The small molecule below binds the protein below.
Small molecule (SMILES): CCCCCCCCCCC(CCCCCCCCCC)(CO[C@H]1O[C@@H](CO)[C@H](O[C@@H]2O[C@@H](CO)[C@H](O)[C@@H](O)[C@@H]2O)[C@@H](O)[C@@H]1O)CO[C@H]1O[C@@H](CO)[C@H](O[C@@H]2O[C@@H](CO)[C@H](O)[C@@H](O)[C@@H]2O)[C@@H](O)[C@H]1O

Sequence of chain 1.B:
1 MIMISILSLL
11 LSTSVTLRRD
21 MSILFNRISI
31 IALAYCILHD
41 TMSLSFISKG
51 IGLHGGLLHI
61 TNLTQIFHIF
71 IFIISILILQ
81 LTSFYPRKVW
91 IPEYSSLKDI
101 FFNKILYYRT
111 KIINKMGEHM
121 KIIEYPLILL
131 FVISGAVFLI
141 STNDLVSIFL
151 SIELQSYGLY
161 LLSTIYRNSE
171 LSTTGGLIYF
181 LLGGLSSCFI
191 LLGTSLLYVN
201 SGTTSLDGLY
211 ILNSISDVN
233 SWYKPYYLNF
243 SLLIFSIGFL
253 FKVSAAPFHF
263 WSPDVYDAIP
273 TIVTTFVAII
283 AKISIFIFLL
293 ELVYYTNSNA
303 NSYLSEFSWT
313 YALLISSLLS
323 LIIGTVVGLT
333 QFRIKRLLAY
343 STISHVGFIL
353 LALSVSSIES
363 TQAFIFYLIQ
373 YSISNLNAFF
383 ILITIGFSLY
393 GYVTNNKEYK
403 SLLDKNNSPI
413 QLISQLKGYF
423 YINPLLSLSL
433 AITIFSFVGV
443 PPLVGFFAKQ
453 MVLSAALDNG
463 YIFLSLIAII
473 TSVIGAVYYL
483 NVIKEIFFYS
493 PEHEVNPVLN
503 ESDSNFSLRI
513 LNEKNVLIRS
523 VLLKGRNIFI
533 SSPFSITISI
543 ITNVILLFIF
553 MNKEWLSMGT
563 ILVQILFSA

Binding-site contacts:
Ligand atom CBI contacts residue ILE53 of chain 1.S at 3.6 Å (hydrophobic).
Ligand atom O3 contacts residue LEU44 of chain 1.B at 3.2 Å (h-bond).
Ligand atom CAY contacts residue TRP557 of chain 1.B at 3.8 Å (hydrophobic).
Ligand atom O6 contacts residue MET560 of chain 1.B at 3.0 Å (h-bond).
Ligand atom CCH contacts residue LYS56 of chain 1.S at 3.8 Å.
Ligand atom OAN contacts residue LYS56 of chain 1.S at 3.7 Å.
Ligand atom OAL contacts residue TRP49 of chain 1.S at 3.8 Å.
Ligand atom CBA contacts residue TRP557 of chain 1.B at 3.7 Å (hydrophobic).
Ligand atom CAA contacts residue TRP8 of chain 1.S at 3.8 Å (hydrophobic).
Ligand atom O2 contacts residue LEU44 of chain 1.B at 2.7 Å (h-bond).
Ligand atom CBL contacts residue MET560 of chain 1.B at 3.7 Å (hydrophobic).
Ligand atom CCJ contacts residue ILE53 of chain 1.S at 3.5 Å (hydrophobic).
Ligand atom CBQ contacts residue MET560 of chain 1.B at 3.7 Å (hydrophobic).
Ligand atom CAX contacts residue TRP557 of chain 1.B at 3.6 Å (hydrophobic).
Ligand atom CBP contacts residue THR41 of chain 1.B at 3.7 Å.
Ligand atom O4 contacts residue ILE47 of chain 1.B at 3.6 Å.
Ligand atom C4 contacts residue MET60 of chain 1.S at 3.7 Å (hydrophobic).
Ligand atom CBR contacts residue ILE66 of chain 1.B at 3.6 Å (hydrophobic).
Ligand atom CBD contacts residue MET560 of chain 1.B at 3.9 Å (hydrophobic).
Ligand atom CBG contacts residue GLU556 of chain 1.B at 3.9 Å.
Ligand atom C3 contacts residue LEU44 of chain 1.B at 3.7 Å (hydrophobic).
Ligand atom C6 contacts residue ILE563 of chain 1.B at 3.5 Å (hydrophobic).
Ligand atom CBT contacts residue ILE53 of chain 1.S at 3.6 Å (hydrophobic).
Ligand atom CBK contacts residue TRP49 of chain 1.S at 3.6 Å (hydrophobic).
Ligand atom OAT contacts residue PC11 of chain 1.BB at 3.9 Å.
Ligand atom CBL contacts residue ILE66 of chain 1.B at 3.6 Å (hydrophobic).
Ligand atom O4 contacts residue ILE567 of chain 1.B at 3.6 Å.
Ligand atom CBS contacts residue ILE66 of chain 1.B at 3.9 Å (hydrophobic).
Ligand atom C6 contacts residue LEU564 of chain 1.B at 3.6 Å (hydrophobic).
Ligand atom O6 contacts residue LEU564 of chain 1.B at 3.6 Å.
Ligand atom CAW contacts residue PHE46 of chain 1.S at 3.5 Å (hydrophobic).
Ligand atom CCS contacts residue LYS56 of chain 1.S at 3.9 Å.
Ligand atom OAL contacts residue PC11 of chain 1.BB at 3.4 Å (h-bond).
Ligand atom CBK contacts residue ILE53 of chain 1.S at 3.8 Å (hydrophobic).
Ligand atom C2 contacts residue LEU44 of chain 1.B at 3.8 Å (hydrophobic).
Ligand atom O4 contacts residue ASN62 of chain 1.B at 3.5 Å.
Ligand atom CAB contacts residue TRP557 of chain 1.B at 3.4 Å (hydrophobic).
Ligand atom OCB contacts residue LYS56 of chain 1.S at 3.5 Å (salt-bridge).
Ligand atom CBF contacts residue ILE66 of chain 1.B at 3.7 Å (hydrophobic).
Ligand atom O6 contacts residue ILE563 of chain 1.B at 3.8 Å.

Sequence of chain 1.S:
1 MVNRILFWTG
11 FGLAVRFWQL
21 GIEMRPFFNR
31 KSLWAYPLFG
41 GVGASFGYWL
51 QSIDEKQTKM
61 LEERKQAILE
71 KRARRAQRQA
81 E